This small molecule binds to this protein.
Small molecule (SMILES): COc1cc(-c2cncc(-c3ccc(C4CCN(C)CC4)cc3)c2C)cc(OC)c1OC

Binding-site contacts:
Ligand atom C04 contacts residue ALA7 of chain 1.A at 3.8 Å (hydrophobic).
Ligand atom C26 contacts residue THR73 of chain 2.B at 3.8 Å.
Ligand atom C04 contacts residue TRP29 of chain 1.A at 3.9 Å (hydrophobic).
Ligand atom C01 contacts residue TRP29 of chain 1.A at 3.6 Å (hydrophobic).
Ligand atom C16 contacts residue ARG4 of chain 1.A at 3.5 Å.
Ligand atom C17 contacts residue LU81 of chain 1.J at 3.5 Å.
Ligand atom C07 contacts residue ALA7 of chain 1.A at 3.5 Å (hydrophobic).
Ligand atom C22 contacts residue ARG4 of chain 1.A at 3.6 Å.
Ligand atom C13 contacts residue LU81 of chain 1.J at 3.5 Å.
Ligand atom O31 contacts residue ASP71 of chain 2.B at 3.6 Å (salt-bridge).
Ligand atom C30 contacts residue THR73 of chain 2.B at 3.9 Å.
Ligand atom C25 contacts residue GLN80 of chain 2.B at 3.8 Å.
Ligand atom N08 contacts residue VAL6 of chain 1.A at 3.9 Å.
Ligand atom C29 contacts residue ARG8 of chain 1.A at 3.3 Å.
Ligand atom C12 contacts residue LU81 of chain 1.J at 3.5 Å.
Ligand atom C32 contacts residue ASP71 of chain 2.B at 3.1 Å.
Ligand atom C07 contacts residue VAL6 of chain 1.A at 3.6 Å (hydrophobic).
Ligand atom O28 contacts residue ARG8 of chain 1.A at 3.0 Å (salt-bridge).
Ligand atom O28 contacts residue ASP71 of chain 2.B at 3.3 Å (salt-bridge).
Ligand atom C13 contacts residue GLN80 of chain 2.B at 3.5 Å.
Ligand atom C10 contacts residue LU81 of chain 1.J at 3.8 Å.
Ligand atom C12 contacts residue GLN80 of chain 2.B at 3.7 Å.
Ligand atom C29 contacts residue TRP82 of chain 2.B at 3.6 Å (hydrophobic).
Ligand atom C11 contacts residue LU81 of chain 1.J at 3.6 Å.
Ligand atom C26 contacts residue VAL6 of chain 1.A at 3.5 Å (hydrophobic).
Ligand atom C06 contacts residue VAL6 of chain 1.A at 3.8 Å (hydrophobic).
Ligand atom C32 contacts residue ALA69 of chain 1.A at 3.7 Å (hydrophobic).
Ligand atom C25 contacts residue THR73 of chain 2.B at 3.1 Å.
Ligand atom C19 contacts residue LU81 of chain 1.J at 3.6 Å.
Ligand atom C27 contacts residue ARG8 of chain 1.A at 3.6 Å.
Ligand atom C25 contacts residue TRP82 of chain 2.B at 3.5 Å (hydrophobic).
Ligand atom C29 contacts residue ASP71 of chain 2.B at 3.4 Å.
Ligand atom C09 contacts residue LU81 of chain 1.J at 3.5 Å.
Ligand atom C27 contacts residue THR73 of chain 2.B at 3.7 Å.
Ligand atom N18 contacts residue LU81 of chain 1.J at 3.6 Å.
Ligand atom C21 contacts residue EDO1 of chain 1.O at 3.6 Å.
Ligand atom C07 contacts residue TRP29 of chain 1.A at 3.8 Å (hydrophobic).
Ligand atom O02 contacts residue TRP29 of chain 1.A at 3.9 Å.
Ligand atom C20 contacts residue EDO1 of chain 1.O at 3.8 Å.
Ligand atom C22 contacts residue EDO1 of chain 1.O at 3.9 Å.

Sequence of chain 1.A:
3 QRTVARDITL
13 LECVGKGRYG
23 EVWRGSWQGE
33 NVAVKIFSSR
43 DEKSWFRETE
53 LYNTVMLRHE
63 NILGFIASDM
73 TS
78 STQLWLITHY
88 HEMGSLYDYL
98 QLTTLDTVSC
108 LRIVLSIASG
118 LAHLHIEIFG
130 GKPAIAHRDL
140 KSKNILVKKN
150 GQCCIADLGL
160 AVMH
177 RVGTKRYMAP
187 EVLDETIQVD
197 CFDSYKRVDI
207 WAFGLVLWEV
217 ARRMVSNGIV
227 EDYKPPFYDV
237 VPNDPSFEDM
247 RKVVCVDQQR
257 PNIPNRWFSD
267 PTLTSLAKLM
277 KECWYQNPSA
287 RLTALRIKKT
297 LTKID

Sequence of chain 2.B:
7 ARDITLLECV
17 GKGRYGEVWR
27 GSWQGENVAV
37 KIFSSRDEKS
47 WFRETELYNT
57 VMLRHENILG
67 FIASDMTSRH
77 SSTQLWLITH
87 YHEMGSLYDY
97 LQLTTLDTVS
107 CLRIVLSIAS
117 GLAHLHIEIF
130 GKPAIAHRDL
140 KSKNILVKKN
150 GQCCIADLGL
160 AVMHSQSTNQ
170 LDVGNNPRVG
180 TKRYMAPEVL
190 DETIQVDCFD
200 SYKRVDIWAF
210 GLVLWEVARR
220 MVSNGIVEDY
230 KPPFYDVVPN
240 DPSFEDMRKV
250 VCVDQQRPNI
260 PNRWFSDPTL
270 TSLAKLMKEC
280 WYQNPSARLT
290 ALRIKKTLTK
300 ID